The small molecule below binds the protein below.
Small molecule (SMILES): Nc1ncnc2c1ncn2CCNC(=O)c1nc(-c2ccccc2C(F)(F)F)[nH]c(=O)c1O

Sequence of chain 1.A:
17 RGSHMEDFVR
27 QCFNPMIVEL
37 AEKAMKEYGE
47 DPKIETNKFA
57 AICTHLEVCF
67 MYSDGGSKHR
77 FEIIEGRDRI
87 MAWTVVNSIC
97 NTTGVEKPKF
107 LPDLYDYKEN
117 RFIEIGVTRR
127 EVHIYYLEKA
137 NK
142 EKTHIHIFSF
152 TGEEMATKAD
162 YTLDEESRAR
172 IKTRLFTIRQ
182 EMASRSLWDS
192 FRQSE

Binding-site contacts:
Ligand atom N10 contacts residue TYR44 of chain 1.A at 3.2 Å.
Ligand atom C05 contacts residue MN1 of chain 1.C at 2.7 Å.
Ligand atom O20 contacts residue GLU81 of chain 1.A at 3.3 Å (salt-bridge).
Ligand atom C03 contacts residue MN1 of chain 1.B at 2.5 Å.
Ligand atom C11 contacts residue TYR44 of chain 1.A at 3.5 Å (hydrophobic).
Ligand atom N17 contacts residue LYS54 of chain 1.A at 3.3 Å (salt-bridge).
Ligand atom O20 contacts residue MN1 of chain 1.C at 1.8 Å.
Ligand atom C16 contacts residue LYS54 of chain 1.A at 3.1 Å.
Ligand atom C27 contacts residue LYS54 of chain 1.A at 3.4 Å.
Ligand atom N33 contacts residue MN1 of chain 1.B at 3.6 Å.
Ligand atom O20 contacts residue LEU107 of chain 1.A at 3.7 Å.
Ligand atom C06 contacts residue MN1 of chain 1.C at 2.4 Å.
Ligand atom F32 contacts residue ILE58 of chain 1.A at 3.6 Å.
Ligand atom C03 contacts residue GLU120 of chain 1.A at 3.4 Å.
Ligand atom F31 contacts residue ILE58 of chain 1.A at 3.6 Å.
Ligand atom C03 contacts residue ASP109 of chain 1.A at 3.6 Å.
Ligand atom C02 contacts residue MN1 of chain 1.B at 2.2 Å.
Ligand atom C14 contacts residue TYR44 of chain 1.A at 3.5 Å (hydrophobic).
Ligand atom O01 contacts residue ILE121 of chain 1.A at 2.7 Å (h-bond).
Ligand atom C03 contacts residue HIS61 of chain 1.A at 2.8 Å.
Ligand atom C06 contacts residue GLU81 of chain 1.A at 3.8 Å.
Ligand atom C03 contacts residue MN1 of chain 1.C at 2.5 Å.
Ligand atom C02 contacts residue GLU120 of chain 1.A at 3.3 Å.
Ligand atom C02 contacts residue ILE121 of chain 1.A at 3.8 Å (hydrophobic).
Ligand atom C02 contacts residue HIS61 of chain 1.A at 2.5 Å.
Ligand atom O04 contacts residue GLU120 of chain 1.A at 3.4 Å (salt-bridge).
Ligand atom O04 contacts residue MN1 of chain 1.B at 2.1 Å.
Ligand atom O04 contacts residue HIS61 of chain 1.A at 2.7 Å.
Ligand atom O04 contacts residue ASP109 of chain 1.A at 2.3 Å (salt-bridge).
Ligand atom O01 contacts residue GLU120 of chain 1.A at 3.2 Å (salt-bridge).
Ligand atom N33 contacts residue HIS61 of chain 1.A at 3.6 Å.
Ligand atom N33 contacts residue TYR131 of chain 1.A at 3.8 Å.
Ligand atom C09 contacts residue TYR44 of chain 1.A at 3.2 Å (hydrophobic).
Ligand atom O04 contacts residue MN1 of chain 1.C at 1.7 Å.
Ligand atom C13 contacts residue TYR44 of chain 1.A at 3.8 Å (hydrophobic).
Ligand atom N15 contacts residue TYR44 of chain 1.A at 3.8 Å.
Ligand atom O01 contacts residue HIS61 of chain 1.A at 1.8 Å (h-bond).
Ligand atom O01 contacts residue MN1 of chain 1.B at 1.6 Å.
Ligand atom O01 contacts residue ASP109 of chain 1.A at 3.5 Å (salt-bridge).
Ligand atom N07 contacts residue MN1 of chain 1.C at 3.7 Å.